Binding-site contacts:
Ligand atom C18 contacts residue GLY274 of chain 2.A at 3.8 Å.
Ligand atom C21 contacts residue PRO261 of chain 2.A at 3.5 Å (hydrophobic).
Ligand atom N16 contacts residue GOL1 of chain 2.T at 3.1 Å (h-bond).
Ligand atom C17 contacts residue GOL1 of chain 2.T at 3.9 Å.
Ligand atom C10 contacts residue PHE278 of chain 2.A at 3.4 Å (hydrophobic).
Ligand atom C14 contacts residue MET262 of chain 2.A at 3.7 Å (hydrophobic).
Ligand atom C22 contacts residue TYR242 of chain 2.A at 3.3 Å (hydrophobic).
Ligand atom C21 contacts residue LYS267 of chain 2.A at 3.4 Å.
Ligand atom C05 contacts residue PHE278 of chain 2.A at 3.6 Å (hydrophobic).
Ligand atom C03 contacts residue PHE278 of chain 2.A at 3.8 Å (hydrophobic).
Ligand atom N23 contacts residue GLY274 of chain 2.A at 3.9 Å.
Ligand atom C18 contacts residue MET262 of chain 2.A at 3.6 Å (hydrophobic).
Ligand atom C17 contacts residue MET262 of chain 2.A at 3.7 Å (hydrophobic).
Ligand atom C13 contacts residue PHE245 of chain 2.A at 3.7 Å (hydrophobic).
Ligand atom C25 contacts residue SO41 of chain 2.J at 3.8 Å.
Ligand atom N16 contacts residue GLY274 of chain 2.A at 3.8 Å.
Ligand atom C13 contacts residue TYR242 of chain 2.A at 3.7 Å (hydrophobic).
Ligand atom N11 contacts residue PHE278 of chain 2.A at 3.7 Å.
Ligand atom C07 contacts residue ILE241 of chain 2.A at 3.6 Å (hydrophobic).
Ligand atom C14 contacts residue TYR242 of chain 2.A at 3.1 Å (hydrophobic).
Ligand atom O02 contacts residue PHE245 of chain 2.A at 3.8 Å.
Ligand atom C24 contacts residue PHE278 of chain 2.A at 3.7 Å (hydrophobic).
Ligand atom C19 contacts residue PRO261 of chain 2.A at 3.7 Å (hydrophobic).
Ligand atom C19 contacts residue MET262 of chain 2.A at 3.5 Å (hydrophobic).
Ligand atom N04 contacts residue PHE278 of chain 2.A at 3.7 Å.
Ligand atom C21 contacts residue GLU270 of chain 2.A at 3.7 Å.
Ligand atom C21 contacts residue VAL271 of chain 2.A at 3.9 Å (hydrophobic).
Ligand atom N09 contacts residue GLN275 of chain 2.A at 3.1 Å (h-bond).
Ligand atom N09 contacts residue PHE278 of chain 2.A at 3.8 Å.
Ligand atom C25 contacts residue PHE278 of chain 2.A at 3.4 Å (hydrophobic).
Ligand atom C18 contacts residue GOL1 of chain 2.T at 3.6 Å.
Ligand atom C17 contacts residue GLY274 of chain 2.A at 3.7 Å.
Ligand atom C14 contacts residue GLN275 of chain 2.A at 3.7 Å.
Ligand atom C20 contacts residue PRO261 of chain 2.A at 3.6 Å (hydrophobic).
Ligand atom C08 contacts residue GLN275 of chain 2.A at 3.5 Å.
Ligand atom N23 contacts residue TYR242 of chain 2.A at 2.8 Å (h-bond).
Ligand atom C07 contacts residue SER226 of chain 2.A at 3.8 Å.
Ligand atom C13 contacts residue GLN275 of chain 2.A at 3.5 Å.
Ligand atom C15 contacts residue MET262 of chain 2.A at 3.7 Å (hydrophobic).
Ligand atom N16 contacts residue MET262 of chain 2.A at 3.8 Å.

The protein below binds the small molecule below.
Small molecule (SMILES): COc1nc2cccnc2n1-c1ccc(Nc2ccc(C)cn2)cc1

Sequence of chain 2.A:
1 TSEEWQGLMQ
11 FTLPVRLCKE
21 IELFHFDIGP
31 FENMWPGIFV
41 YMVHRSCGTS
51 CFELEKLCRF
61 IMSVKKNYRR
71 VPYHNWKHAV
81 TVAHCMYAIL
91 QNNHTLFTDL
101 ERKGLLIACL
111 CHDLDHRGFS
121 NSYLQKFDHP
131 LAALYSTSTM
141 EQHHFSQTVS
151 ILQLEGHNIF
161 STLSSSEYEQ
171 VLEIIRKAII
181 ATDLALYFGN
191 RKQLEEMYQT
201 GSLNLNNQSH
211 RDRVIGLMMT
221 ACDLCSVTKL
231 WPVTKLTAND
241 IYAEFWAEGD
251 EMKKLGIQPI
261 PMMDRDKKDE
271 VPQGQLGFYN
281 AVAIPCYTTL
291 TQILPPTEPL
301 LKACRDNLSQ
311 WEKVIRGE